Binding-site contacts:
Ligand atom C2B contacts residue TRP203 of chain 1.A at 4.1 Å (hydrophobic).
Ligand atom C2B contacts residue TYR201 of chain 1.A at 3.4 Å (hydrophobic).
Ligand atom N3A contacts residue ASP112 of chain 1.A at 2.8 Å (salt-bridge).
Ligand atom C3 contacts residue PHE155 of chain 1.A at 4.0 Å (hydrophobic).
Ligand atom C4A contacts residue ASP112 of chain 1.A at 3.0 Å.
Ligand atom C4 contacts residue VAL190 of chain 1.A at 3.8 Å (hydrophobic).
Ligand atom C5 contacts residue PHE155 of chain 1.A at 3.9 Å (hydrophobic).
Ligand atom C5B contacts residue ILE111 of chain 1.A at 4.0 Å (hydrophobic).
Ligand atom C5C contacts residue PHE135 of chain 1.A at 3.5 Å (hydrophobic).
Ligand atom C5A contacts residue ASN228 of chain 1.A at 4.0 Å.
Ligand atom O1B contacts residue MET230 of chain 1.A at 4.0 Å.
Ligand atom C6B contacts residue ILE113 of chain 1.A at 4.0 Å (hydrophobic).
Ligand atom O1B contacts residue TYR201 of chain 1.A at 3.4 Å.
Ligand atom N2 contacts residue PHE155 of chain 1.A at 3.6 Å.
Ligand atom O1A contacts residue ASN228 of chain 1.A at 3.7 Å.
Ligand atom N2 contacts residue PHE233 of chain 1.A at 3.8 Å.
Ligand atom O1 contacts residue PHE233 of chain 1.A at 3.1 Å.
Ligand atom C31 contacts residue PRO177 of chain 1.A at 3.9 Å (hydrophobic).
Ligand atom O1A contacts residue TRP203 of chain 1.A at 3.3 Å.
Ligand atom C3B contacts residue ASN228 of chain 1.A at 4.0 Å.
Ligand atom O1 contacts residue PHE155 of chain 1.A at 3.5 Å.
Ligand atom C7C contacts residue MET230 of chain 1.A at 4.0 Å (hydrophobic).
Ligand atom C2C contacts residue VAL192 of chain 1.A at 3.7 Å (hydrophobic).
Ligand atom C4C contacts residue PHE135 of chain 1.A at 3.7 Å (hydrophobic).
Ligand atom C4 contacts residue ILE24 of chain 1.C at 4.0 Å (hydrophobic).
Ligand atom C31 contacts residue VAL179 of chain 1.A at 3.5 Å (hydrophobic).
Ligand atom N3A contacts residue ILE113 of chain 1.A at 3.7 Å.
Ligand atom C4B contacts residue ASN228 of chain 1.A at 4.0 Å.
Ligand atom C4B contacts residue TRP203 of chain 1.A at 3.6 Å (hydrophobic).
Ligand atom C5B contacts residue ASP112 of chain 1.A at 3.9 Å.
Ligand atom C3B contacts residue TRP203 of chain 1.A at 3.2 Å (hydrophobic).
Ligand atom C4C contacts residue VAL192 of chain 1.A at 3.5 Å (hydrophobic).
Ligand atom C5 contacts residue PHE233 of chain 1.A at 3.9 Å (hydrophobic).
Ligand atom C5C contacts residue ILE111 of chain 1.A at 3.7 Å (hydrophobic).
Ligand atom C5B contacts residue ILE113 of chain 1.A at 3.5 Å (hydrophobic).
Ligand atom C4A contacts residue THR114 of chain 1.A at 3.6 Å.
Ligand atom C6C contacts residue TYR201 of chain 1.A at 4.0 Å (hydrophobic).
Ligand atom C2A contacts residue TRP203 of chain 1.A at 3.6 Å (hydrophobic).
Ligand atom C3C contacts residue PHE135 of chain 1.A at 3.8 Å (hydrophobic).
Ligand atom C31 contacts residue ILE24 of chain 1.C at 3.6 Å (hydrophobic).

Sequence of chain 1.C:
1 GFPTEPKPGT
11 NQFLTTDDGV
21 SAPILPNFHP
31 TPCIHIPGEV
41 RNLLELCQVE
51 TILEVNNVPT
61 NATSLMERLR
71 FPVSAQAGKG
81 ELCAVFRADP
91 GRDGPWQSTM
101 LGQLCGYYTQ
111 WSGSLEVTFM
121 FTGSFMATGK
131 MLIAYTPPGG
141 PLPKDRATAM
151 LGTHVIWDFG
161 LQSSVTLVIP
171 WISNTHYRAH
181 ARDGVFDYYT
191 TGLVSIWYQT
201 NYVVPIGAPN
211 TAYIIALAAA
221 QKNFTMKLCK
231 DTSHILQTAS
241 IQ

The small molecule below binds the protein below.
Small molecule (SMILES): Cc1cc(CCCCCCCOc2ccc(C3=NCCO3)cc2)on1

Sequence of chain 2.C:
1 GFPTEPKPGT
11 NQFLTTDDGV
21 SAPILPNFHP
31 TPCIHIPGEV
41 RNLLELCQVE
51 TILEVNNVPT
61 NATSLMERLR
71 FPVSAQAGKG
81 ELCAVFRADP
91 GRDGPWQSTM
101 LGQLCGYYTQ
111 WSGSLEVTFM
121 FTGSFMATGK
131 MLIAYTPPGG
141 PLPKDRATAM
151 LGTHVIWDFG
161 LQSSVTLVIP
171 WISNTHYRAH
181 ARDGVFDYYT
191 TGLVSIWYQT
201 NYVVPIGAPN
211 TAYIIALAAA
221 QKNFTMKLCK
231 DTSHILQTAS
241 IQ

Sequence of chain 1.A:
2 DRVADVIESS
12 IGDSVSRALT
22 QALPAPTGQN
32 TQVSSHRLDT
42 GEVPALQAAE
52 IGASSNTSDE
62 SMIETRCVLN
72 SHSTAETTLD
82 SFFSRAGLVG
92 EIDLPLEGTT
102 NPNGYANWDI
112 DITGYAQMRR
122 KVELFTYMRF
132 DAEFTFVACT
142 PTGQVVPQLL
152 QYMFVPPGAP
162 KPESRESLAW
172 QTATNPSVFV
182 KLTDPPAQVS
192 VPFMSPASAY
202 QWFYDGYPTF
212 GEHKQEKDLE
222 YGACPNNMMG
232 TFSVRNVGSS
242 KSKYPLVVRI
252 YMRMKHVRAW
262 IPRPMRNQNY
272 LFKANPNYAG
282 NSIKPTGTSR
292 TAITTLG